This protein binds this small molecule.
Small molecule (SMILES): CC[C@H](C)[C@H](NC(=O)[C@H](CCCCN)NC(=O)[C@H](CO)NC(=O)[C@@H]1CCCN1)C(=O)N1CCC[C@H]1C(=O)N[C@H](C(=O)N1CCC[C@H]1C(=O)N[C@H](C=O)CCC(N)=O)[C@@H](C)O

Sequence of chain 1.C:
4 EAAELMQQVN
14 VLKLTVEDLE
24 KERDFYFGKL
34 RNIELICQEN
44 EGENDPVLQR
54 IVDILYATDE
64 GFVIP

Sequence of chain 1.D:
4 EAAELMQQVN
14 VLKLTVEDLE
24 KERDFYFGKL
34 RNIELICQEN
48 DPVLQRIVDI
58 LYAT

Binding-site contacts:
Ligand atom CA contacts residue VAL66 of chain 1.C at 3.1 Å (hydrophobic).
Ligand atom N contacts residue TYR59 of chain 1.C at 3.8 Å.
Ligand atom C contacts residue PRO68 of chain 1.C at 3.6 Å (hydrophobic).
Ligand atom C contacts residue TYR29 of chain 1.D at 3.6 Å (hydrophobic).
Ligand atom CG contacts residue GLU25 of chain 1.D at 3.5 Å.
Ligand atom CA contacts residue TYR29 of chain 1.D at 3.6 Å (hydrophobic).
Ligand atom CB contacts residue VAL66 of chain 1.C at 3.5 Å (hydrophobic).
Ligand atom CB contacts residue GLU25 of chain 1.D at 3.4 Å.
Ligand atom CB contacts residue THR61 of chain 1.C at 3.7 Å.
Ligand atom O contacts residue TYR29 of chain 1.D at 2.5 Å (h-bond).
Ligand atom CA contacts residue GLY64 of chain 1.C at 3.6 Å.
Ligand atom CA contacts residue GLU37 of chain 1.C at 3.3 Å.
Ligand atom O contacts residue PHE65 of chain 1.C at 3.2 Å.
Ligand atom O contacts residue PRO68 of chain 1.C at 3.4 Å.
Ligand atom CD1 contacts residue GLU37 of chain 1.C at 3.1 Å.
Ligand atom CD contacts residue TYR59 of chain 1.C at 3.4 Å (hydrophobic).
Ligand atom N contacts residue GLY64 of chain 1.C at 3.2 Å (h-bond).
Ligand atom O contacts residue GLN41 of chain 1.C at 3.6 Å.
Ligand atom C contacts residue VAL66 of chain 1.C at 3.6 Å (hydrophobic).
Ligand atom O contacts residue VAL66 of chain 1.C at 2.8 Å (h-bond).
Ligand atom N contacts residue GLU37 of chain 1.C at 2.8 Å (salt-bridge).
Ligand atom O contacts residue PRO68 of chain 1.C at 3.5 Å.
Ligand atom CG contacts residue THR61 of chain 1.C at 3.7 Å.
Ligand atom CD1 contacts residue ARG34 of chain 1.C at 3.8 Å.
Ligand atom O contacts residue TYR59 of chain 1.C at 3.5 Å.
Ligand atom CG contacts residue ALA60 of chain 1.C at 3.6 Å (hydrophobic).
Ligand atom O contacts residue PRO68 of chain 1.C at 3.4 Å.
Ligand atom CB contacts residue GLU37 of chain 1.C at 2.9 Å.
Ligand atom N contacts residue VAL66 of chain 1.C at 3.0 Å (h-bond).
Ligand atom C contacts residue GLU37 of chain 1.C at 3.5 Å.
Ligand atom CG1 contacts residue GLU37 of chain 1.C at 3.4 Å.
Ligand atom NE2 contacts residue GLY64 of chain 1.C at 3.5 Å.
Ligand atom NE2 contacts residue PHE65 of chain 1.C at 3.7 Å.
Ligand atom CB contacts residue ARG34 of chain 1.C at 3.5 Å.
Ligand atom CB contacts residue TYR59 of chain 1.C at 3.4 Å (hydrophobic).
Ligand atom C contacts residue TYR59 of chain 1.C at 3.6 Å (hydrophobic).
Ligand atom CA contacts residue PRO68 of chain 1.C at 3.8 Å (hydrophobic).
Ligand atom CA contacts residue GLU37 of chain 1.C at 3.8 Å.
Ligand atom CD contacts residue LEU58 of chain 1.C at 3.5 Å (hydrophobic).
Ligand atom CD1 contacts residue LEU33 of chain 1.C at 3.4 Å (hydrophobic).